Sequence of chain 28.C:
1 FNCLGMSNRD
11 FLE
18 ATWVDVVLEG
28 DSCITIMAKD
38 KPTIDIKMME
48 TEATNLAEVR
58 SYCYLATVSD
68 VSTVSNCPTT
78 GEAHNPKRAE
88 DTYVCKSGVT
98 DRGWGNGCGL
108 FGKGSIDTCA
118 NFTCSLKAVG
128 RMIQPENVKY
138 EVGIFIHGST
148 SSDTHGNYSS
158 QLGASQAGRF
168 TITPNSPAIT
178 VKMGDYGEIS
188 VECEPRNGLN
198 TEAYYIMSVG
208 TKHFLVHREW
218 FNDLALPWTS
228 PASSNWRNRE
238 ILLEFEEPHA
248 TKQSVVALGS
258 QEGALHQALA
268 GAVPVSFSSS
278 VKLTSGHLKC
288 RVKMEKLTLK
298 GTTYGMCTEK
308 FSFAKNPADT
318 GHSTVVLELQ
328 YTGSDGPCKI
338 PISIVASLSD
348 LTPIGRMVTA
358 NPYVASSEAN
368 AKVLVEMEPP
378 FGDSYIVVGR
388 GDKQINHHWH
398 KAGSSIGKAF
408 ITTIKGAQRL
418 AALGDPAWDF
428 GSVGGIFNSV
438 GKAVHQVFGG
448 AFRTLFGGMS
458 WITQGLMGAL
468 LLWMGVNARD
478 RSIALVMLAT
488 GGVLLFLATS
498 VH

Binding-site contacts:
Ligand atom C2 contacts residue ASN154 of chain 28.C at 2.5 Å.
Ligand atom C1 contacts residue SER157 of chain 28.C at 4.2 Å.
Ligand atom O6 contacts residue SER157 of chain 28.C at 4.4 Å.
Ligand atom C5 contacts residue SER157 of chain 28.C at 4.3 Å.
Ligand atom C4 contacts residue ASN154 of chain 28.C at 4.2 Å.
Ligand atom N2 contacts residue ASN154 of chain 28.C at 3.1 Å (h-bond).
Ligand atom C3 contacts residue ASN154 of chain 28.C at 3.9 Å.
Ligand atom O5 contacts residue SER157 of chain 28.C at 3.5 Å (h-bond).
Ligand atom C1 contacts residue SER156 of chain 28.C at 4.1 Å.
Ligand atom C8 contacts residue ASN154 of chain 28.C at 3.8 Å.
Ligand atom C6 contacts residue SER157 of chain 28.C at 4.1 Å.
Ligand atom C1 contacts residue ASN154 of chain 28.C at 1.4 Å.
Ligand atom O5 contacts residue SER156 of chain 28.C at 4.3 Å.
Ligand atom C5 contacts residue SER156 of chain 28.C at 4.4 Å.
Ligand atom O5 contacts residue ASN154 of chain 28.C at 2.3 Å (h-bond).
Ligand atom C5 contacts residue ASN154 of chain 28.C at 3.6 Å.
Ligand atom O7 contacts residue ASN154 of chain 28.C at 3.8 Å.
Ligand atom C7 contacts residue ASN154 of chain 28.C at 3.4 Å.

The small molecule below binds the protein below.
Small molecule (SMILES): CC(=O)N[C@@H]1[C@@H](O)[C@H](O)[C@@H](CO)O[C@H]1O